Sequence of chain 1.A:
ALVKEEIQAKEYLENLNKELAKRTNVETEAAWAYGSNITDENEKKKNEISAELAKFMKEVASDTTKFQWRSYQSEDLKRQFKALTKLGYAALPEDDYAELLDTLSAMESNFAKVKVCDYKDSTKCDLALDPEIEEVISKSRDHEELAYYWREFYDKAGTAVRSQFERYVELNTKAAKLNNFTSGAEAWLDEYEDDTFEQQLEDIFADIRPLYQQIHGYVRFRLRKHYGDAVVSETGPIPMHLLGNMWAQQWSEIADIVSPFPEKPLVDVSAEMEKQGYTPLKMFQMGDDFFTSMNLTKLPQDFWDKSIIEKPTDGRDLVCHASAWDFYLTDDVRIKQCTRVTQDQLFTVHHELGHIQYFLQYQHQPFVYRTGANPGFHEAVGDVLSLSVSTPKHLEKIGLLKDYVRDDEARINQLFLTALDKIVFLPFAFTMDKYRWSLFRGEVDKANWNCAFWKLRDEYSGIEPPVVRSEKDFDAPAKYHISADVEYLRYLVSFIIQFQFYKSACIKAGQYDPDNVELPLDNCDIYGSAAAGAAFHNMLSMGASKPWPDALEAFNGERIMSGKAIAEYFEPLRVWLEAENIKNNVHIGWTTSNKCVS

Binding-site contacts:
Ligand atom OAF contacts residue GLN249 of chain 1.A at 3.2 Å (h-bond).
Ligand atom N contacts residue HIS321 of chain 1.A at 3.2 Å (h-bond).
Ligand atom OAB contacts residue ZN1 of chain 1.E at 2.6 Å.
Ligand atom CAM contacts residue HIS351 of chain 1.A at 3.5 Å.
Ligand atom CAH contacts residue VAL486 of chain 1.A at 3.7 Å (hydrophobic).
Ligand atom OAE contacts residue HIS355 of chain 1.A at 3.6 Å.
Ligand atom OAE contacts residue HIS351 of chain 1.A at 3.4 Å (h-bond).
Ligand atom OAE contacts residue TYR491 of chain 1.A at 2.7 Å (h-bond).
Ligand atom OAE contacts residue GLU379 of chain 1.A at 2.9 Å (salt-bridge).
Ligand atom CBA contacts residue TYR488 of chain 1.A at 3.6 Å (hydrophobic).
Ligand atom C contacts residue HIS321 of chain 1.A at 3.5 Å.
Ligand atom OAB contacts residue HIS355 of chain 1.A at 3.5 Å (h-bond).
Ligand atom CAG contacts residue EPE1 of chain 1.D at 3.5 Å.
Ligand atom N contacts residue GLU352 of chain 1.A at 3.5 Å (salt-bridge).
Ligand atom OAE contacts residue ZN1 of chain 1.E at 1.9 Å.
Ligand atom CAJ contacts residue EPE1 of chain 1.D at 3.1 Å.
Ligand atom OAB contacts residue GLU352 of chain 1.A at 2.7 Å (salt-bridge).
Ligand atom OAF contacts residue TYR488 of chain 1.A at 2.5 Å (h-bond).
Ligand atom OAF contacts residue HIS481 of chain 1.A at 3.3 Å.
Ligand atom O contacts residue HIS321 of chain 1.A at 2.6 Å (h-bond).
Ligand atom CAT contacts residue ZN1 of chain 1.E at 2.5 Å.
Ligand atom CAU contacts residue LYS479 of chain 1.A at 3.6 Å.
Ligand atom OAC contacts residue GLN249 of chain 1.A at 3.3 Å (h-bond).
Ligand atom CA contacts residue GLU352 of chain 1.A at 3.6 Å.
Ligand atom CAY contacts residue TYR491 of chain 1.A at 3.4 Å (hydrophobic).
Ligand atom CAY contacts residue ALA322 of chain 1.A at 3.6 Å (hydrophobic).
Ligand atom CB contacts residue GLU352 of chain 1.A at 3.6 Å.
Ligand atom CAU contacts residue GLN249 of chain 1.A at 3.3 Å.
Ligand atom CAQ contacts residue ALA322 of chain 1.A at 3.3 Å (hydrophobic).
Ligand atom CAN contacts residue TYR491 of chain 1.A at 3.6 Å (hydrophobic).
Ligand atom CAR contacts residue TYR488 of chain 1.A at 3.5 Å (hydrophobic).
Ligand atom CAH contacts residue EPE1 of chain 1.C at 3.5 Å.
Ligand atom CAI contacts residue TYR480 of chain 1.A at 3.5 Å (hydrophobic).
Ligand atom OAF contacts residue LYS479 of chain 1.A at 2.6 Å (salt-bridge).
Ligand atom CAU contacts residue TYR488 of chain 1.A at 3.3 Å (hydrophobic).
Ligand atom O contacts residue HIS481 of chain 1.A at 2.9 Å.
Ligand atom N contacts residue ALA322 of chain 1.A at 2.9 Å (h-bond).
Ligand atom CAT contacts residue TYR491 of chain 1.A at 3.5 Å (hydrophobic).
Ligand atom CAH contacts residue EPE1 of chain 1.D at 3.5 Å.
Ligand atom OAB contacts residue HIS351 of chain 1.A at 3.5 Å (h-bond).

The small molecule below binds the protein below.
Small molecule (SMILES): C[C@H](N[C@@H](CCc1ccccc1)C(=O)O)C(=O)N1[C@H](C(=O)O)C[C@H]2CCCC[C@@H]21